Sequence of chain 2.C:
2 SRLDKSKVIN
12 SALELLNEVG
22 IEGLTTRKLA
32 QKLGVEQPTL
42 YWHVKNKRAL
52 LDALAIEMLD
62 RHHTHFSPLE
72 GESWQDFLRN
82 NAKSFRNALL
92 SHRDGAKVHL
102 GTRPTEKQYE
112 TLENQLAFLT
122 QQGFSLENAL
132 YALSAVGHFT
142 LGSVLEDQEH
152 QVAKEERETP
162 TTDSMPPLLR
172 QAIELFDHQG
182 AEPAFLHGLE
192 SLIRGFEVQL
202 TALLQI

A small-molecule ligand and the protein it binds are described below.
Small molecule (SMILES): CC(=O)N[C@@H](CC1=c2ccccc2=NC1)C(=O)N[C@H](C(=O)N[C@@H](CC1=c2ccccc2=NC1)C(=O)N[C@@H](CC(N)=O)C(=O)N[C@@H](C)C(=O)N[C@@H](Cc1ccc(O)cc1)C(=O)N[C@@H](C)C(=O)N[C@@H](Cc1ccccc1)C(=O)N[C@@H](C)C(=O)N[C@@H](C)C(=O)N1CCC[C@H]1C(=O)N[C@H](C=O)CO)[C@@H](C)O

Binding-site contacts:
Ligand atom CB contacts residue GLU156 of chain 2.D at 3.2 Å.
Ligand atom CA contacts residue PHE177 of chain 2.D at 3.5 Å (hydrophobic).
Ligand atom CD contacts residue GLU159 of chain 2.D at 3.2 Å.
Ligand atom CD1 contacts residue ILE174 of chain 2.D at 3.5 Å (hydrophobic).
Ligand atom CD1 contacts residue GLN152 of chain 2.D at 3.4 Å.
Ligand atom OH contacts residue ALA182 of chain 2.D at 3.4 Å (h-bond).
Ligand atom ND2 contacts residue GLU147 of chain 2.D at 3.3 Å.
Ligand atom CB contacts residue ALA182 of chain 2.D at 3.4 Å (hydrophobic).
Ligand atom CE2 contacts residue GLN152 of chain 2.D at 3.3 Å.
Ligand atom NE1 contacts residue THR103 of chain 2.C at 3.5 Å (h-bond).
Ligand atom CZ2 contacts residue LEU113 of chain 2.C at 3.5 Å (hydrophobic).
Ligand atom CA contacts residue ARG104 of chain 2.C at 3.5 Å.
Ligand atom C contacts residue GLU156 of chain 2.D at 3.3 Å.
Ligand atom O contacts residue LYS155 of chain 2.D at 3.4 Å.
Ligand atom O contacts residue THR160 of chain 2.D at 2.6 Å (h-bond).
Ligand atom CG contacts residue ASP148 of chain 2.D at 3.5 Å.
Ligand atom CA contacts residue HIS151 of chain 2.D at 3.4 Å.
Ligand atom O contacts residue PHE177 of chain 2.D at 3.1 Å.
Ligand atom O contacts residue SER135 of chain 2.C at 3.2 Å.
Ligand atom ND2 contacts residue HIS139 of chain 2.C at 3.1 Å (h-bond).
Ligand atom CH3 contacts residue LEU60 of chain 2.C at 3.3 Å (hydrophobic).
Ligand atom N contacts residue GLU156 of chain 2.D at 2.7 Å (salt-bridge).
Ligand atom CA contacts residue GLU156 of chain 2.D at 3.1 Å.
Ligand atom CE2 contacts residue ALA182 of chain 2.D at 3.5 Å (hydrophobic).
Ligand atom NE1 contacts residue GLN116 of chain 2.C at 3.5 Å (h-bond).
Ligand atom CZ contacts residue GLN152 of chain 2.D at 3.6 Å.
Ligand atom CD2 contacts residue ARG104 of chain 2.C at 3.6 Å.
Ligand atom CE2 contacts residue PRO105 of chain 2.C at 3.4 Å (hydrophobic).
Ligand atom CB contacts residue GLY181 of chain 2.D at 3.3 Å.
Ligand atom ND2 contacts residue ASP148 of chain 2.D at 2.6 Å (salt-bridge).
Ligand atom O contacts residue ARG104 of chain 2.C at 3.2 Å.
Ligand atom CD2 contacts residue GLN152 of chain 2.D at 3.0 Å.
Ligand atom NE1 contacts residue PRO105 of chain 2.C at 3.5 Å.
Ligand atom O contacts residue HIS139 of chain 2.C at 3.1 Å.
Ligand atom CE3 contacts residue LEU131 of chain 2.C at 3.5 Å (hydrophobic).
Ligand atom CD2 contacts residue PRO105 of chain 2.C at 3.4 Å (hydrophobic).
Ligand atom CZ2 contacts residue GLN116 of chain 2.C at 3.3 Å.
Ligand atom CG contacts residue GLN152 of chain 2.D at 3.1 Å.
Ligand atom O contacts residue LEU60 of chain 2.C at 3.4 Å.
Ligand atom OG1 contacts residue GLU147 of chain 2.D at 2.6 Å (salt-bridge).

Sequence of chain 2.D:
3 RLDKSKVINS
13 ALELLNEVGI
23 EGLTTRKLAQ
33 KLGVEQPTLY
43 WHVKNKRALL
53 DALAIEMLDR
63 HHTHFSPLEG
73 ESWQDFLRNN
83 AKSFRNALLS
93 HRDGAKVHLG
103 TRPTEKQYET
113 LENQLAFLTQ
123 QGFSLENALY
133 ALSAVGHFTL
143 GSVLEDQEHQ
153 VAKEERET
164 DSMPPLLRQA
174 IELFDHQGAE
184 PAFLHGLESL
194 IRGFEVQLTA